A small-molecule ligand and the protein it binds are described below.
Small molecule (SMILES): CC(=O)N[C@@H]1[C@@H](O)[C@H](O)[C@@H](CO)O[C@H]1O

Binding-site contacts:
Ligand atom C8 contacts residue GLN263 of chain 3.D at 4.2 Å.
Ligand atom C7 contacts residue ASN301 of chain 3.D at 4.0 Å.
Ligand atom C5 contacts residue ASN265 of chain 3.D at 3.6 Å.
Ligand atom O4 contacts residue GLN263 of chain 3.D at 4.5 Å.
Ligand atom C1 contacts residue NAG1 of chain 3.T at 3.8 Å.
Ligand atom C5 contacts residue GLN263 of chain 3.D at 4.3 Å.
Ligand atom C7 contacts residue ASN265 of chain 3.D at 3.2 Å.
Ligand atom O7 contacts residue NAG1 of chain 3.T at 3.7 Å.
Ligand atom O7 contacts residue ASN265 of chain 3.D at 2.7 Å (h-bond).
Ligand atom N2 contacts residue GLN263 of chain 3.D at 4.0 Å.
Ligand atom C3 contacts residue ASN265 of chain 3.D at 3.8 Å.
Ligand atom C1 contacts residue GLN263 of chain 3.D at 4.3 Å.
Ligand atom O5 contacts residue NAG1 of chain 3.T at 3.8 Å.
Ligand atom O5 contacts residue ASN265 of chain 3.D at 2.3 Å (h-bond).
Ligand atom C2 contacts residue GLN263 of chain 3.D at 4.4 Å.
Ligand atom O7 contacts residue ASN301 of chain 3.D at 3.2 Å.
Ligand atom C1 contacts residue ASN265 of chain 3.D at 1.4 Å.
Ligand atom C2 contacts residue NAG1 of chain 3.T at 3.8 Å.
Ligand atom C2 contacts residue ASN265 of chain 3.D at 2.5 Å.
Ligand atom C7 contacts residue GLN263 of chain 3.D at 4.1 Å.
Ligand atom C4 contacts residue ASN265 of chain 3.D at 4.2 Å.
Ligand atom C8 contacts residue SER381 of chain 3.D at 4.0 Å.
Ligand atom C8 contacts residue VAL302 of chain 3.D at 3.8 Å (hydrophobic).
Ligand atom N2 contacts residue ASN265 of chain 3.D at 2.9 Å (h-bond).
Ligand atom C3 contacts residue GLN263 of chain 3.D at 3.8 Å.
Ligand atom C8 contacts residue ASN301 of chain 3.D at 4.0 Å.
Ligand atom O7 contacts residue ILE264 of chain 3.D at 4.5 Å.
Ligand atom C7 contacts residue NAG1 of chain 3.T at 4.3 Å.
Ligand atom C8 contacts residue SER303 of chain 3.D at 3.5 Å.
Ligand atom C4 contacts residue GLN263 of chain 3.D at 4.4 Å.

Sequence of chain 3.D:
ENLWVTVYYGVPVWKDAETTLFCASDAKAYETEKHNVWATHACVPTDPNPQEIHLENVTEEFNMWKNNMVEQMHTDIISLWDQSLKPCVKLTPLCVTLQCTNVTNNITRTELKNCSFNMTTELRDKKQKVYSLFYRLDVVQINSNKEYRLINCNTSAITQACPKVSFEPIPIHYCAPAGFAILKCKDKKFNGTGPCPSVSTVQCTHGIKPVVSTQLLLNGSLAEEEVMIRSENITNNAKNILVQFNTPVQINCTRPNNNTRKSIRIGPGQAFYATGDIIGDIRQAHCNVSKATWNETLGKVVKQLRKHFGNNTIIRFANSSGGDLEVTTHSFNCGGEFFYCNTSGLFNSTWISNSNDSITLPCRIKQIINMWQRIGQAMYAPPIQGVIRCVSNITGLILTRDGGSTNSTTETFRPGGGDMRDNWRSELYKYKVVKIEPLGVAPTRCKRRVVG